This small molecule binds to this protein.
Small molecule (SMILES): CC(=O)N[C@@H]1[C@@H](O)[C@H](O)[C@@H](CO)O[C@H]1O

Binding-site contacts:
Ligand atom C7 contacts residue ASN306 of chain 2.A at 3.3 Å.
Ligand atom C6 contacts residue ILE327 of chain 2.A at 4.0 Å (hydrophobic).
Ligand atom C5 contacts residue ASN306 of chain 2.A at 3.7 Å.
Ligand atom C8 contacts residue VAL445 of chain 2.A at 3.5 Å (hydrophobic).
Ligand atom C1 contacts residue ILE327 of chain 2.A at 4.3 Å (hydrophobic).
Ligand atom O7 contacts residue ASN306 of chain 2.A at 3.5 Å (h-bond).
Ligand atom C4 contacts residue ASN306 of chain 2.A at 4.1 Å.
Ligand atom C5 contacts residue ILE327 of chain 2.A at 4.2 Å (hydrophobic).
Ligand atom C7 contacts residue VAL445 of chain 2.A at 4.4 Å (hydrophobic).
Ligand atom C3 contacts residue ASN306 of chain 2.A at 3.6 Å.
Ligand atom N2 contacts residue ASN306 of chain 2.A at 2.8 Å (h-bond).
Ligand atom C8 contacts residue ASN306 of chain 2.A at 4.4 Å.
Ligand atom O5 contacts residue ASN306 of chain 2.A at 2.4 Å (h-bond).
Ligand atom C1 contacts residue ASN306 of chain 2.A at 1.4 Å.
Ligand atom O5 contacts residue ILE327 of chain 2.A at 3.4 Å.
Ligand atom C2 contacts residue ASN306 of chain 2.A at 2.3 Å.

Sequence of chain 2.A:
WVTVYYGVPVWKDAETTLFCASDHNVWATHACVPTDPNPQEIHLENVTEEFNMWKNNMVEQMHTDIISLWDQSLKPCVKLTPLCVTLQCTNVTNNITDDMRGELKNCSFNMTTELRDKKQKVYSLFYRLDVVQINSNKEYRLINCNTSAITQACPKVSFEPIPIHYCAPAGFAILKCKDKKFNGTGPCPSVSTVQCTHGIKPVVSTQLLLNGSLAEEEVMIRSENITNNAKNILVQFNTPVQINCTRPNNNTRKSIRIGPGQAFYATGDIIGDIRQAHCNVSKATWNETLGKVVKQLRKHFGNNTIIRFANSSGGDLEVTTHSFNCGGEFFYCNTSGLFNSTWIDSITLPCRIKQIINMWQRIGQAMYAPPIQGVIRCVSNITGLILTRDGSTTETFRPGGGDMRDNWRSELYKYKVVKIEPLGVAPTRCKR